Binding-site contacts:
Ligand atom C7 contacts residue LEU920 of chain 1.B at 4.4 Å (hydrophobic).
Ligand atom C3 contacts residue ASN715 of chain 1.B at 3.8 Å.
Ligand atom O7 contacts residue LEU920 of chain 1.B at 4.2 Å.
Ligand atom C5 contacts residue ASN715 of chain 1.B at 3.7 Å.
Ligand atom C4 contacts residue ASN715 of chain 1.B at 4.2 Å.
Ligand atom C7 contacts residue ASN715 of chain 1.B at 3.9 Å.
Ligand atom O7 contacts residue ASN715 of chain 1.B at 4.4 Å.
Ligand atom C5 contacts residue LEU920 of chain 1.B at 4.2 Å (hydrophobic).
Ligand atom C6 contacts residue LEU920 of chain 1.B at 4.4 Å (hydrophobic).
Ligand atom O5 contacts residue ASN715 of chain 1.B at 2.4 Å (h-bond).
Ligand atom C6 contacts residue GLN924 of chain 1.B at 4.5 Å.
Ligand atom O4 contacts residue LEU920 of chain 1.B at 4.3 Å.
Ligand atom C1 contacts residue ASN715 of chain 1.B at 1.4 Å.
Ligand atom C2 contacts residue ASN715 of chain 1.B at 2.5 Å.
Ligand atom N2 contacts residue ASN715 of chain 1.B at 2.9 Å (h-bond).

A protein and the small-molecule ligand that binds it are described below.
Small molecule (SMILES): CC(=O)N[C@H]1[C@H](O[C@H]2[C@H](O)[C@@H](NC(C)=O)CO[C@@H]2CO)O[C@H](CO)[C@@H](O)[C@@H]1O

Sequence of chain 1.B:
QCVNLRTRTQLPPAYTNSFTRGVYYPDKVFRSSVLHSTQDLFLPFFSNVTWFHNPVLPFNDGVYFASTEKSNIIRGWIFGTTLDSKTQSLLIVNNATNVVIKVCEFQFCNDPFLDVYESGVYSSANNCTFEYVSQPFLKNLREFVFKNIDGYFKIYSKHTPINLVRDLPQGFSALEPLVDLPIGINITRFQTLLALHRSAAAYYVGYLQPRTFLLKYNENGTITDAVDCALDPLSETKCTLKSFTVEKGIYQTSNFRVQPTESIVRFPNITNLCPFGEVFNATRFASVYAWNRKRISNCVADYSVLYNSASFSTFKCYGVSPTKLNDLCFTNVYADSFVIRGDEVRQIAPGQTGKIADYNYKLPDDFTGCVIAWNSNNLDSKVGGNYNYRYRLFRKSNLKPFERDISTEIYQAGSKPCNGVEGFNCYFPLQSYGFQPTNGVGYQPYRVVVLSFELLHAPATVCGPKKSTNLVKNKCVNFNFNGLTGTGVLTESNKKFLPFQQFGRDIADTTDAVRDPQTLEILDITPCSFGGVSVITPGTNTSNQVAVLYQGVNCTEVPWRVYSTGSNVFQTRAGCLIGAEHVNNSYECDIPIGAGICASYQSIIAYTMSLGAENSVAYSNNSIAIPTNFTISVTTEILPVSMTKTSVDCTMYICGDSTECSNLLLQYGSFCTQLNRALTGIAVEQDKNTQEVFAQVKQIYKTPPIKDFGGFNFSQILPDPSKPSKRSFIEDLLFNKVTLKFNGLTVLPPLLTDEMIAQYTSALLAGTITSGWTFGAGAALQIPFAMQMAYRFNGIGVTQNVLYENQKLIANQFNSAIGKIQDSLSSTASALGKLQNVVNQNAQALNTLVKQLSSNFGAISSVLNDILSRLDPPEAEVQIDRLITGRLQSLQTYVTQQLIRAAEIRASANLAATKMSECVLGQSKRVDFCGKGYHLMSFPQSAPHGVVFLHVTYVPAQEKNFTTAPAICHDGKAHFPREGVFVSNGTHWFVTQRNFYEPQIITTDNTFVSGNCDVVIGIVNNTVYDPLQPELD